Binding-site contacts:
Ligand atom C7 contacts residue ASN275 of chain 1.B at 4.2 Å.
Ligand atom C5 contacts residue ASN275 of chain 1.B at 3.5 Å.
Ligand atom C3 contacts residue ASN275 of chain 1.B at 3.3 Å.
Ligand atom O3 contacts residue LYS395 of chain 1.B at 4.5 Å.
Ligand atom O5 contacts residue ASN275 of chain 1.B at 2.2 Å (h-bond).
Ligand atom O7 contacts residue TYR252 of chain 1.B at 4.3 Å.
Ligand atom O3 contacts residue ASN275 of chain 1.B at 3.0 Å (h-bond).
Ligand atom C2 contacts residue ASN275 of chain 1.B at 2.5 Å.
Ligand atom C8 contacts residue TYR251 of chain 1.B at 4.3 Å (hydrophobic).
Ligand atom N2 contacts residue ASN275 of chain 1.B at 3.7 Å.
Ligand atom C7 contacts residue GLU250 of chain 1.B at 4.3 Å.
Ligand atom O7 contacts residue HIS253 of chain 1.B at 3.5 Å (h-bond).
Ligand atom C8 contacts residue GLU250 of chain 1.B at 3.4 Å.
Ligand atom C4 contacts residue ASN275 of chain 1.B at 4.0 Å.
Ligand atom C7 contacts residue HIS253 of chain 1.B at 4.3 Å.
Ligand atom O6 contacts residue LYS395 of chain 1.B at 3.3 Å (salt-bridge).
Ligand atom O5 contacts residue LYS395 of chain 1.B at 4.1 Å.
Ligand atom C1 contacts residue ASN275 of chain 1.B at 1.4 Å.
Ligand atom O7 contacts residue ASN275 of chain 1.B at 3.5 Å.
Ligand atom O6 contacts residue ASN275 of chain 1.B at 4.2 Å.

Sequence of chain 1.B:
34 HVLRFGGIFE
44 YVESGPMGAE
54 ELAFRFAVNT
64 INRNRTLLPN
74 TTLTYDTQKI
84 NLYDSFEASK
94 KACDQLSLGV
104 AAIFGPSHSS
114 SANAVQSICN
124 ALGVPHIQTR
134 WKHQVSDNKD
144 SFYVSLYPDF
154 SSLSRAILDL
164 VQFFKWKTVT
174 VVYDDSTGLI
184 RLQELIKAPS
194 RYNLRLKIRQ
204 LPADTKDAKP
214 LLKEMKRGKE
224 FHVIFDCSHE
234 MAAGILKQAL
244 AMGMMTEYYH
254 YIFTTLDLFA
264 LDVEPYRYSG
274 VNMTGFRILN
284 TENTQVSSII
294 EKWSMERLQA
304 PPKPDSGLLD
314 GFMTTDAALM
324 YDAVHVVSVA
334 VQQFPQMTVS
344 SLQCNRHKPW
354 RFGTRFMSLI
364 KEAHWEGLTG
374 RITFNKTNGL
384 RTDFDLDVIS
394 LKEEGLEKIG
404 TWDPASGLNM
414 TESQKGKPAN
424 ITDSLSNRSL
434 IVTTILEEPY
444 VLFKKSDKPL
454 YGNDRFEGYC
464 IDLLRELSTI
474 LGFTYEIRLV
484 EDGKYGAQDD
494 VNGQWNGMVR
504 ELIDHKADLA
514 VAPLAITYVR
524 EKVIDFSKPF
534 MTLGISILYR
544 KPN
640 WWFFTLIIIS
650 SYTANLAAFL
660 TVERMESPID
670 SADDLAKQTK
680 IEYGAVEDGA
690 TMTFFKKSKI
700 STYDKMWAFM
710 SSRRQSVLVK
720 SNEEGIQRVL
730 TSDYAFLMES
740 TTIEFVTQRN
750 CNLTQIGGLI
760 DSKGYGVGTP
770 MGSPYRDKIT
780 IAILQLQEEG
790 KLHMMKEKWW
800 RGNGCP

A small-molecule ligand and the protein it binds are described below.
Small molecule (SMILES): CC(=O)N[C@H]1[C@H](O[C@H]2[C@H](O)[C@@H](NC(C)=O)CO[C@@H]2CO)O[C@H](CO)[C@@H](O)[C@@H]1O